Binding-site contacts:
Ligand atom C17 contacts residue TYR152 of chain 1.A at 3.8 Å (hydrophobic).
Ligand atom C14 contacts residue LEU106 of chain 1.A at 3.5 Å (hydrophobic).
Ligand atom C15 contacts residue TYR128 of chain 1.A at 3.1 Å (hydrophobic).
Ligand atom C09 contacts residue MET221 of chain 1.A at 3.9 Å (hydrophobic).
Ligand atom O02 contacts residue PHE186 of chain 1.A at 4.0 Å.
Ligand atom C11 contacts residue TYR197 of chain 1.A at 3.5 Å (hydrophobic).
Ligand atom C06 contacts residue TYR128 of chain 1.A at 3.4 Å (hydrophobic).
Ligand atom C08 contacts residue TYR197 of chain 1.A at 3.9 Å (hydrophobic).
Ligand atom O23 contacts residue TYR152 of chain 1.A at 3.0 Å (h-bond).
Ligand atom C21 contacts residue TYR152 of chain 1.A at 3.6 Å (hydrophobic).
Ligand atom C01 contacts residue MET224 of chain 1.A at 3.7 Å (hydrophobic).
Ligand atom O20 contacts residue PHE186 of chain 1.A at 3.8 Å.
Ligand atom C05 contacts residue TYR128 of chain 1.A at 3.8 Å (hydrophobic).
Ligand atom O02 contacts residue MET224 of chain 1.A at 3.5 Å.
Ligand atom C19 contacts residue TYR152 of chain 1.A at 3.9 Å (hydrophobic).
Ligand atom C01 contacts residue TYR128 of chain 1.A at 2.9 Å (hydrophobic).
Ligand atom C15 contacts residue SER126 of chain 1.A at 3.5 Å.
Ligand atom C12 contacts residue TYR197 of chain 1.A at 3.5 Å (hydrophobic).
Ligand atom C10 contacts residue TYR197 of chain 1.A at 3.7 Å (hydrophobic).
Ligand atom C03 contacts residue TYR128 of chain 1.A at 3.7 Å (hydrophobic).
Ligand atom C14 contacts residue TYR197 of chain 1.A at 3.7 Å (hydrophobic).
Ligand atom N22 contacts residue TYR152 of chain 1.A at 3.3 Å (h-bond).
Ligand atom C07 contacts residue TYR128 of chain 1.A at 2.9 Å (hydrophobic).
Ligand atom O24 contacts residue TYR152 of chain 1.A at 3.5 Å (h-bond).
Ligand atom C01 contacts residue PHE186 of chain 1.A at 2.8 Å (hydrophobic).
Ligand atom C15 contacts residue TYR197 of chain 1.A at 3.8 Å (hydrophobic).
Ligand atom N13 contacts residue GOL1 of chain 1.E at 3.7 Å.
Ligand atom C08 contacts residue TYR128 of chain 1.A at 3.3 Å (hydrophobic).
Ligand atom O23 contacts residue VAL191 of chain 1.A at 3.9 Å.
Ligand atom C10 contacts residue MET221 of chain 1.A at 3.9 Å (hydrophobic).
Ligand atom C18 contacts residue TYR152 of chain 1.A at 3.7 Å (hydrophobic).
Ligand atom O02 contacts residue TYR128 of chain 1.A at 3.8 Å.
Ligand atom O24 contacts residue VAL191 of chain 1.A at 3.1 Å.
Ligand atom C04 contacts residue TYR128 of chain 1.A at 3.4 Å (hydrophobic).
Ligand atom O16 contacts residue VAL188 of chain 1.A at 3.8 Å.
Ligand atom O20 contacts residue TYR152 of chain 1.A at 3.7 Å.
Ligand atom N22 contacts residue VAL191 of chain 1.A at 3.9 Å.
Ligand atom O16 contacts residue TYR128 of chain 1.A at 2.9 Å (h-bond).
Ligand atom C06 contacts residue ILE104 of chain 1.A at 3.5 Å (hydrophobic).
Ligand atom N13 contacts residue TYR197 of chain 1.A at 3.4 Å.

Sequence of chain 1.A:
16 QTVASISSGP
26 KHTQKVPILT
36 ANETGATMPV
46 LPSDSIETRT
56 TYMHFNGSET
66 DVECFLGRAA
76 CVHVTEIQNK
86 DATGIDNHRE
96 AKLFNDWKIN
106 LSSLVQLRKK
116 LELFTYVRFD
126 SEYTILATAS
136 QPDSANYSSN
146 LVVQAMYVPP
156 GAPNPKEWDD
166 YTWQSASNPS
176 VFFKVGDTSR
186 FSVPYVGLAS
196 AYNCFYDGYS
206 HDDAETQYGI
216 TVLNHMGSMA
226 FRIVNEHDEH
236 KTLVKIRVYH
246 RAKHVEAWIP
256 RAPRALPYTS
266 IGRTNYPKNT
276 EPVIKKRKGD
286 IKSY

This protein binds this small molecule.
Small molecule (SMILES): COc1cc(CC(=O)c2ccc(C#N)cc2)c([N+](=O)[O-])cc1OC

Sequence of chain 1.C:
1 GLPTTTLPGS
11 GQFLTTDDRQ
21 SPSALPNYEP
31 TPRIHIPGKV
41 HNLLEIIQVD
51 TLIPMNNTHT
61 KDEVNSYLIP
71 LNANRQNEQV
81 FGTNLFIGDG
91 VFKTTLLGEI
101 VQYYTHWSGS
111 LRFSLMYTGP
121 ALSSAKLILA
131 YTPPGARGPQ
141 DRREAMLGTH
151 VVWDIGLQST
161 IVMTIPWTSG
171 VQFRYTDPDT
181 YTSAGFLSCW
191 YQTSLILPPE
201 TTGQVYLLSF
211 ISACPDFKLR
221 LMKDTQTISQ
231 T